Sequence of chain 1.B:
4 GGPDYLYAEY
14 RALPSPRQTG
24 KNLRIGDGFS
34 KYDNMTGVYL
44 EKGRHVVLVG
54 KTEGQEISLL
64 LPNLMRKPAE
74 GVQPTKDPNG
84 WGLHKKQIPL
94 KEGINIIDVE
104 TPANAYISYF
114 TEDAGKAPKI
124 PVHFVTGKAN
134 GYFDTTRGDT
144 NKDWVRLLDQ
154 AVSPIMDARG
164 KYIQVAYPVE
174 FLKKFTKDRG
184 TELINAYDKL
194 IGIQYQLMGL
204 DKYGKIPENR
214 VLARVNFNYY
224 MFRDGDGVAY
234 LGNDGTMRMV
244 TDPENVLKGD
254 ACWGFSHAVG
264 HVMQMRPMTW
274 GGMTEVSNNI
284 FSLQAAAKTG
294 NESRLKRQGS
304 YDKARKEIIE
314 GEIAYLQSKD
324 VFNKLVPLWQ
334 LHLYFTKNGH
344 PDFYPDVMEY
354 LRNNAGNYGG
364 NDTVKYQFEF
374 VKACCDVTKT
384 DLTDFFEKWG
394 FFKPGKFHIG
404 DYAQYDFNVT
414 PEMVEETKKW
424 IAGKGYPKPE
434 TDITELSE

Binding-site contacts:
Ligand atom C8 contacts residue A2G1 of chain 1.F at 3.3 Å.
Ligand atom O5 contacts residue TRP256 of chain 1.B at 4.0 Å.
Ligand atom C2 contacts residue TRP256 of chain 1.B at 3.7 Å (hydrophobic).
Ligand atom O7 contacts residue PHE325 of chain 1.B at 3.6 Å.
Ligand atom C4 contacts residue ASP253 of chain 1.B at 3.6 Å.
Ligand atom O7 contacts residue ASN282 of chain 1.B at 2.9 Å (h-bond).
Ligand atom C7 contacts residue HIS260 of chain 1.B at 3.4 Å.
Ligand atom O4 contacts residue TRP256 of chain 1.B at 3.3 Å.
Ligand atom C8 contacts residue ASN282 of chain 1.B at 3.8 Å.
Ligand atom O4 contacts residue ARG297 of chain 1.B at 3.9 Å.
Ligand atom C6 contacts residue GLY257 of chain 1.B at 3.8 Å.
Ligand atom C1 contacts residue ARG297 of chain 1.B at 3.6 Å.
Ligand atom C4 contacts residue THR6 of chain 1.C at 3.3 Å.
Ligand atom C8 contacts residue HIS260 of chain 1.B at 3.8 Å.
Ligand atom C5 contacts residue THR6 of chain 1.C at 2.8 Å.
Ligand atom C2 contacts residue ARG297 of chain 1.B at 3.8 Å.
Ligand atom O4 contacts residue ARG297 of chain 1.B at 2.6 Å (salt-bridge).
Ligand atom C8 contacts residue VAL324 of chain 1.B at 4.0 Å (hydrophobic).
Ligand atom O5 contacts residue THR6 of chain 1.C at 2.3 Å (h-bond).
Ligand atom O5 contacts residue GLY257 of chain 1.B at 3.7 Å.
Ligand atom O3 contacts residue ARG297 of chain 1.B at 3.2 Å (salt-bridge).
Ligand atom C7 contacts residue ASN282 of chain 1.B at 3.7 Å.
Ligand atom C3 contacts residue THR6 of chain 1.C at 2.7 Å.
Ligand atom O6 contacts residue ASP253 of chain 1.B at 2.5 Å (salt-bridge).
Ligand atom O5 contacts residue ARG297 of chain 1.B at 3.3 Å (salt-bridge).
Ligand atom N2 contacts residue THR6 of chain 1.C at 2.8 Å (h-bond).
Ligand atom N2 contacts residue A2G1 of chain 1.F at 4.0 Å.
Ligand atom O4 contacts residue ASP253 of chain 1.B at 2.6 Å (salt-bridge).
Ligand atom C4 contacts residue ARG297 of chain 1.B at 3.8 Å.
Ligand atom C7 contacts residue PHE325 of chain 1.B at 3.9 Å (hydrophobic).
Ligand atom C6 contacts residue TYR223 of chain 1.B at 3.4 Å (hydrophobic).
Ligand atom O6 contacts residue ASP253 of chain 1.B at 3.7 Å.
Ligand atom N2 contacts residue HIS260 of chain 1.B at 3.8 Å.
Ligand atom C1 contacts residue THR6 of chain 1.C at 1.4 Å.
Ligand atom C1 contacts residue HIS260 of chain 1.B at 3.9 Å.
Ligand atom C6 contacts residue ASP253 of chain 1.B at 3.3 Å.
Ligand atom C2 contacts residue THR6 of chain 1.C at 2.3 Å.
Ligand atom O6 contacts residue TYR223 of chain 1.B at 2.5 Å (h-bond).
Ligand atom O7 contacts residue HIS260 of chain 1.B at 3.2 Å (h-bond).
Ligand atom O7 contacts residue TRP256 of chain 1.B at 3.0 Å (h-bond).

Sequence of chain 1.C:
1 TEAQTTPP

A protein and the small-molecule ligand that binds it are described below.
Small molecule (SMILES): CC(=O)N[C@H]1CO[C@H](CO)[C@H](O)[C@@H]1O[C@@H]1O[C@H](CO)[C@H](O)[C@H](O)[C@H]1O